A small-molecule ligand and the protein it binds are described below.
Small molecule (SMILES): Cc1cn([C@H]2C[C@H](O[P](=O)(O)OC[C@H]3O[C@@H](n4cnc5c(N)ncnc54)C[C@@H]3O[P](=O)(O)OC[C@H]3O[C@@H](n4ccc(N)nc4=O)C[C@@H]3O[P](=O)(O)OC[C@H]3O[C@@H](n4ccc(N)nc4=O)C[C@@H]3O)[C@@H](CO[P](=O)(O)O[C@H]3C[C@H](n4cnc5c(=O)nc(N)[nH]c54)O[C@@H]3CO[P](=O)(O)O[C@H]3C[C@H](n4cnc5c(N)ncnc54)O[C@@H]3CO[P](=O)(O)O[C@H]3C[C@H](n4ccc(N)nc4=O)O[C@@H]3CO)O2)c(=O)[nH]c1=O

Binding-site contacts:
Ligand atom O3' contacts residue GLY262 of chain 1.A at 3.5 Å.
Ligand atom P contacts residue MG1 of chain 1.H at 3.6 Å.
Ligand atom OP1 contacts residue NA1 of chain 1.E at 2.5 Å (h-bond).
Ligand atom C5' contacts residue GLY104 of chain 1.A at 3.5 Å.
Ligand atom O3' contacts residue NA1 of chain 1.F at 2.8 Å (h-bond).
Ligand atom C4' contacts residue TRP101 of chain 1.A at 3.5 Å (hydrophobic).
Ligand atom C4' contacts residue ASP244 of chain 1.A at 3.6 Å.
Ligand atom OP1 contacts residue GLY104 of chain 1.A at 2.9 Å (h-bond).
Ligand atom C2 contacts residue ALA264 of chain 1.A at 3.6 Å (hydrophobic).
Ligand atom OP1 contacts residue MG1 of chain 1.H at 2.2 Å.
Ligand atom P contacts residue NA1 of chain 1.E at 3.5 Å.
Ligand atom OP2 contacts residue LYS106 of chain 1.A at 3.1 Å (salt-bridge).
Ligand atom OP1 contacts residue ARG242 of chain 1.A at 2.8 Å (salt-bridge).
Ligand atom OP1 contacts residue ASP188 of chain 1.A at 2.7 Å (salt-bridge).
Ligand atom O2 contacts residue TYR259 of chain 1.A at 3.3 Å (h-bond).
Ligand atom N1 contacts residue TYR259 of chain 1.A at 3.6 Å (h-bond).
Ligand atom O3' contacts residue THR261 of chain 1.A at 3.5 Å (h-bond).
Ligand atom OP1 contacts residue TRP101 of chain 1.A at 3.1 Å (h-bond).
Ligand atom OP1 contacts residue GLY102 of chain 1.A at 2.8 Å (h-bond).
Ligand atom C2' contacts residue ASN267 of chain 1.A at 3.4 Å.
Ligand atom O3' contacts residue TRP101 of chain 1.A at 3.2 Å (h-bond).
Ligand atom OP1 contacts residue LYS106 of chain 1.A at 3.6 Å (salt-bridge).
Ligand atom C5' contacts residue ASP244 of chain 1.A at 3.5 Å.
Ligand atom P contacts residue NA1 of chain 1.F at 3.1 Å.
Ligand atom OP2 contacts residue THR105 of chain 1.A at 3.4 Å (h-bond).
Ligand atom C2' contacts residue TYR259 of chain 1.A at 3.4 Å (hydrophobic).
Ligand atom O3' contacts residue ASP188 of chain 1.A at 3.4 Å (salt-bridge).
Ligand atom O3' contacts residue GLY102 of chain 1.A at 3.5 Å.
Ligand atom OP1 contacts residue ASP186 of chain 1.A at 2.7 Å (salt-bridge).
Ligand atom OP1 contacts residue THR107 of chain 1.A at 2.6 Å (h-bond).
Ligand atom C5' contacts residue GLY102 of chain 1.A at 3.5 Å.
Ligand atom O2 contacts residue ASN267 of chain 1.A at 3.2 Å (h-bond).
Ligand atom C4' contacts residue PHE260 of chain 1.A at 3.5 Å (hydrophobic).
Ligand atom C1' contacts residue TYR259 of chain 1.A at 3.5 Å (hydrophobic).
Ligand atom P contacts residue GLY104 of chain 1.A at 3.5 Å.
Ligand atom C2 contacts residue TYR259 of chain 1.A at 3.4 Å (hydrophobic).
Ligand atom N3 contacts residue ALA264 of chain 1.A at 3.6 Å.
Ligand atom OP1 contacts residue NA1 of chain 1.F at 2.4 Å (h-bond).
Ligand atom OP1 contacts residue ALA103 of chain 1.A at 3.5 Å (h-bond).
Ligand atom O5' contacts residue GLY104 of chain 1.A at 3.3 Å (h-bond).

Sequence of chain 1.A:
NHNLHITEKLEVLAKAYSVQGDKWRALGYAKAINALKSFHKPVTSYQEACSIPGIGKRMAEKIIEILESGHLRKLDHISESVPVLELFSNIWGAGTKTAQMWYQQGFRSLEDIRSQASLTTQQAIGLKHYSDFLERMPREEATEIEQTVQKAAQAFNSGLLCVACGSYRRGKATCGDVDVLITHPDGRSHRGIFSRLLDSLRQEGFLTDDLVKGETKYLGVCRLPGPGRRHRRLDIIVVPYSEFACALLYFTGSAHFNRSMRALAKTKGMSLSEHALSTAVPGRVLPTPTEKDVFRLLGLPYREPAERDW